Binding-site contacts:
Ligand atom C11 contacts residue PHE398 of chain 2.A at 4.5 Å (hydrophobic).
Ligand atom O4 contacts residue SER198 of chain 2.A at 2.4 Å (h-bond).
Ligand atom O1 contacts residue GLY116 of chain 2.A at 2.9 Å (h-bond).
Ligand atom O1 contacts residue SER198 of chain 2.A at 2.5 Å (h-bond).
Ligand atom O1 contacts residue GLY115 of chain 2.A at 3.8 Å.
Ligand atom P contacts residue GLY116 of chain 2.A at 4.1 Å.
Ligand atom P contacts residue GLY117 of chain 2.A at 3.8 Å.
Ligand atom P contacts residue HIS438 of chain 2.A at 3.6 Å.
Ligand atom O2 contacts residue SER198 of chain 2.A at 2.4 Å (h-bond).
Ligand atom C12 contacts residue TRP231 of chain 2.A at 3.7 Å (hydrophobic).
Ligand atom C12 contacts residue GLY117 of chain 2.A at 4.2 Å.
Ligand atom O1 contacts residue GLY117 of chain 2.A at 2.7 Å (h-bond).
Ligand atom O2 contacts residue PHE398 of chain 2.A at 4.0 Å.
Ligand atom O1 contacts residue ALA199 of chain 2.A at 2.9 Å (h-bond).
Ligand atom O2 contacts residue HIS438 of chain 2.A at 4.2 Å.
Ligand atom O4 contacts residue GLY116 of chain 2.A at 4.4 Å.
Ligand atom O2 contacts residue ALA199 of chain 2.A at 4.4 Å.
Ligand atom C12 contacts residue VAL288 of chain 2.A at 4.2 Å (hydrophobic).
Ligand atom O4 contacts residue HIS438 of chain 2.A at 2.8 Å (h-bond).
Ligand atom P contacts residue GOL1 of chain 2.P at 4.4 Å.
Ligand atom C12 contacts residue LEU286 of chain 2.A at 3.9 Å (hydrophobic).
Ligand atom P contacts residue SER198 of chain 2.A at 1.5 Å.
Ligand atom O4 contacts residue GOL1 of chain 2.P at 3.4 Å (h-bond).
Ligand atom C11 contacts residue ALA199 of chain 2.A at 4.5 Å (hydrophobic).
Ligand atom C11 contacts residue TRP231 of chain 2.A at 3.5 Å (hydrophobic).
Ligand atom C11 contacts residue GLY117 of chain 2.A at 3.7 Å.
Ligand atom C11 contacts residue SER198 of chain 2.A at 3.4 Å.
Ligand atom P contacts residue ALA199 of chain 2.A at 3.6 Å.
Ligand atom O2 contacts residue GLY117 of chain 2.A at 4.2 Å.
Ligand atom O1 contacts residue GOL1 of chain 2.P at 4.1 Å.
Ligand atom O4 contacts residue GLY117 of chain 2.A at 4.4 Å.

Sequence of chain 2.A:
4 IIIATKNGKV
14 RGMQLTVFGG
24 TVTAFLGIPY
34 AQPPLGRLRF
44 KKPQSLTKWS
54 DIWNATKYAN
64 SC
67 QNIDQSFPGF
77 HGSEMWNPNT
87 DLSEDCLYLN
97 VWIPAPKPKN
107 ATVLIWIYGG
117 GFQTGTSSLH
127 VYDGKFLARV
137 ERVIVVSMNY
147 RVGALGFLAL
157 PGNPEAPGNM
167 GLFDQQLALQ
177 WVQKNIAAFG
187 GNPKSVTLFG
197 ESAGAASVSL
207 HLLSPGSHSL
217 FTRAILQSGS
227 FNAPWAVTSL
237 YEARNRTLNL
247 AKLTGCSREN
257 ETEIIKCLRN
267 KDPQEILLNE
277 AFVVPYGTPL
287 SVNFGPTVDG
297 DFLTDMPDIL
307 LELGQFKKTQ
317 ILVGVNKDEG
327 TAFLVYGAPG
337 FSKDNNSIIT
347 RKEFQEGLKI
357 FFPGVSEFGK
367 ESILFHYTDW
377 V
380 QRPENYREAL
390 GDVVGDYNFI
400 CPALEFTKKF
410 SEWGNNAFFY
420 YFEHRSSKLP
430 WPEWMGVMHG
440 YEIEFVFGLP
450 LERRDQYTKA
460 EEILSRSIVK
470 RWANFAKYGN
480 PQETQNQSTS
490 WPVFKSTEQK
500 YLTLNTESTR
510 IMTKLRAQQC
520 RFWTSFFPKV

The small molecule below binds the protein below.
Small molecule (SMILES): CCOP(=O)(O)O